Sequence of chain 1.K:
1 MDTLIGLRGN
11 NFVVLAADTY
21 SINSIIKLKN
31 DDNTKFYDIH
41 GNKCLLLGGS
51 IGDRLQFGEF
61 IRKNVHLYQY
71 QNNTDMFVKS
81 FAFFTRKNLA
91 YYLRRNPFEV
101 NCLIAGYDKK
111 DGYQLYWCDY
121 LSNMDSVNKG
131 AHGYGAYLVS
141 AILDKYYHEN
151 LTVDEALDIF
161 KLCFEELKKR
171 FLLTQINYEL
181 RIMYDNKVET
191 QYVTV

Binding-site contacts:
Ligand atom C25 contacts residue TYR99 of chain 1.C at 3.9 Å (hydrophobic).
Ligand atom C23 contacts residue TYR99 of chain 1.C at 3.8 Å (hydrophobic).
Ligand atom C18 contacts residue ILE68 of chain 1.J at 3.6 Å (hydrophobic).
Ligand atom C33 contacts residue TYR99 of chain 1.C at 3.6 Å (hydrophobic).
Ligand atom O12 contacts residue ASN100 of chain 1.C at 2.9 Å (h-bond).
Ligand atom C17 contacts residue ILE68 of chain 1.J at 3.6 Å (hydrophobic).
Ligand atom C17 contacts residue TYR99 of chain 1.C at 3.1 Å (hydrophobic).
Ligand atom O21 contacts residue ILE68 of chain 1.J at 3.8 Å.
Ligand atom C16 contacts residue TYR99 of chain 1.C at 3.8 Å (hydrophobic).
Ligand atom C20 contacts residue ILE68 of chain 1.J at 3.7 Å (hydrophobic).
Ligand atom C30 contacts residue ARG95 of chain 1.K at 3.4 Å.
Ligand atom C15 contacts residue TYR99 of chain 1.C at 3.5 Å (hydrophobic).
Ligand atom C25 contacts residue ARG96 of chain 1.C at 3.7 Å.
Ligand atom C43 contacts residue TYR91 of chain 1.K at 3.6 Å (hydrophobic).
Ligand atom C07 contacts residue ARG96 of chain 1.C at 3.6 Å.
Ligand atom O12 contacts residue ARG96 of chain 1.C at 3.1 Å.
Ligand atom O21 contacts residue TYR99 of chain 1.C at 3.8 Å.
Ligand atom C32 contacts residue ALA90 of chain 1.K at 3.6 Å (hydrophobic).
Ligand atom N06 contacts residue ARG96 of chain 1.C at 3.6 Å.
Ligand atom C33 contacts residue LYS87 of chain 1.K at 3.9 Å.
Ligand atom C19 contacts residue ILE68 of chain 1.J at 3.2 Å (hydrophobic).
Ligand atom C08 contacts residue ARG96 of chain 1.C at 3.0 Å.
Ligand atom C05 contacts residue ARG96 of chain 1.C at 3.4 Å.
Ligand atom C32 contacts residue TYR91 of chain 1.K at 3.9 Å (hydrophobic).
Ligand atom C31 contacts residue ALA90 of chain 1.K at 3.4 Å (hydrophobic).
Ligand atom C33 contacts residue THR64 of chain 1.J at 3.7 Å.
Ligand atom C23 contacts residue TYR71 of chain 1.J at 3.6 Å (hydrophobic).
Ligand atom C19 contacts residue TYR99 of chain 1.C at 3.0 Å (hydrophobic).
Ligand atom C22 contacts residue TYR71 of chain 1.J at 3.4 Å (hydrophobic).
Ligand atom N38 contacts residue TYR91 of chain 1.K at 3.3 Å.
Ligand atom C17 contacts residue TYR105 of chain 1.J at 3.6 Å (hydrophobic).
Ligand atom O34 contacts residue ARG95 of chain 1.K at 2.6 Å (salt-bridge).
Ligand atom C31 contacts residue TYR91 of chain 1.K at 3.7 Å (hydrophobic).
Ligand atom O34 contacts residue TYR91 of chain 1.K at 3.9 Å.
Ligand atom C31 contacts residue ARG95 of chain 1.K at 3.6 Å.
Ligand atom C09 contacts residue ARG96 of chain 1.C at 4.0 Å.
Ligand atom C18 contacts residue TYR99 of chain 1.C at 3.5 Å (hydrophobic).
Ligand atom C36 contacts residue TYR91 of chain 1.K at 3.9 Å (hydrophobic).
Ligand atom C37 contacts residue TYR91 of chain 1.K at 3.2 Å (hydrophobic).
Ligand atom O35 contacts residue TYR99 of chain 1.C at 2.7 Å (h-bond).

A small-molecule ligand and the protein it binds are described below.
Small molecule (SMILES): O=C(NC1CCCC1)[C@@H]1CCCCOc2cccc(c2)C[C@H](N2CCCC2=O)C(=O)N[C@@H](CCN2CCOCC2)C(=O)N1

Sequence of chain 1.J:
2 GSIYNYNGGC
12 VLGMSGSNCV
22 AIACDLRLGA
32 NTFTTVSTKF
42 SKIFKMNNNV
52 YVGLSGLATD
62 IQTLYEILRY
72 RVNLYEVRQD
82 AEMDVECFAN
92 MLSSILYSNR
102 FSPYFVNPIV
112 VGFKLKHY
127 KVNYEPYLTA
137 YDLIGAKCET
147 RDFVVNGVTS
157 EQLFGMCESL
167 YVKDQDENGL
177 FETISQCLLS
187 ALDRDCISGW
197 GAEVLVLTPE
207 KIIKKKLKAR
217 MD

Sequence of chain 1.C:
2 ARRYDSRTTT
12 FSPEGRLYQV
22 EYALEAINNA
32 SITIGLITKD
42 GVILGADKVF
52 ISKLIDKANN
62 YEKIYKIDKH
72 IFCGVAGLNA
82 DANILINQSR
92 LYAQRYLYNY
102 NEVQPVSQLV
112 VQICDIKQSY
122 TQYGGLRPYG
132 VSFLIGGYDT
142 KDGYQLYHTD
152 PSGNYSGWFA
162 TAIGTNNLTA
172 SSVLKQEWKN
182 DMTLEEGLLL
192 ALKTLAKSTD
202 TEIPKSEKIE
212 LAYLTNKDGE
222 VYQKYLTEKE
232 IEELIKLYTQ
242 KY